A small-molecule ligand and the protein it binds are described below.
Small molecule (SMILES): Nc1ncnc2c1ncn2[C@@H]1O[C@H](COP(=O)(O)OP(=O)(O)OP(O)(O)=S)[C@@H](O)[C@H]1O

Binding-site contacts:
Ligand atom O1B contacts residue THR645 of chain 1.B at 3.1 Å (h-bond).
Ligand atom O1A contacts residue GLY641 of chain 1.B at 3.3 Å (h-bond).
Ligand atom O2A contacts residue LYS644 of chain 1.B at 3.1 Å (salt-bridge).
Ligand atom C8 contacts residue GLY643 of chain 1.B at 3.0 Å.
Ligand atom O2B contacts residue GLU711 of chain 1.B at 3.0 Å (salt-bridge).
Ligand atom C2' contacts residue GLU646 of chain 1.B at 2.9 Å.
Ligand atom C5' contacts residue GLY641 of chain 1.B at 3.6 Å.
Ligand atom O3' contacts residue GLU646 of chain 1.B at 3.2 Å (salt-bridge).
Ligand atom O2G contacts residue ASN752 of chain 1.B at 3.4 Å (h-bond).
Ligand atom O3G contacts residue GLY641 of chain 1.B at 2.8 Å (h-bond).
Ligand atom O3B contacts residue ARG859 of chain 1.B at 2.7 Å (salt-bridge).
Ligand atom O2' contacts residue GLU646 of chain 1.B at 2.2 Å (salt-bridge).
Ligand atom C5 contacts residue GLY643 of chain 1.B at 3.3 Å.
Ligand atom O2B contacts residue ARG800 of chain 1.A at 3.5 Å (salt-bridge).
Ligand atom PB contacts residue THR645 of chain 1.B at 3.5 Å.
Ligand atom C3' contacts residue GLU646 of chain 1.B at 3.1 Å.
Ligand atom PG contacts residue GLY641 of chain 1.B at 3.6 Å.
Ligand atom O2G contacts residue GLU711 of chain 1.B at 2.9 Å (salt-bridge).
Ligand atom N7 contacts residue GLY643 of chain 1.B at 2.6 Å (h-bond).
Ligand atom S1G contacts residue GLY641 of chain 1.B at 3.5 Å (h-bond).
Ligand atom C2 contacts residue SER602 of chain 1.B at 3.6 Å.
Ligand atom O2A contacts residue THR645 of chain 1.B at 2.6 Å (h-bond).
Ligand atom PB contacts residue ARG859 of chain 1.B at 3.0 Å.
Ligand atom O1A contacts residue ARG859 of chain 1.B at 3.2 Å (salt-bridge).
Ligand atom PA contacts residue VAL642 of chain 1.B at 3.5 Å.
Ligand atom O3A contacts residue THR645 of chain 1.B at 2.9 Å (h-bond).
Ligand atom O5' contacts residue ARG859 of chain 1.B at 3.5 Å (salt-bridge).
Ligand atom PA contacts residue THR645 of chain 1.B at 3.2 Å.
Ligand atom O2A contacts residue GLU646 of chain 1.B at 3.2 Å (salt-bridge).
Ligand atom O3G contacts residue ASN752 of chain 1.B at 3.5 Å (h-bond).
Ligand atom O3G contacts residue LYS644 of chain 1.B at 2.7 Å (salt-bridge).
Ligand atom S1G contacts residue ASN752 of chain 1.B at 3.5 Å (h-bond).
Ligand atom O1B contacts residue LYS644 of chain 1.B at 3.5 Å.
Ligand atom O2A contacts residue VAL642 of chain 1.B at 3.6 Å (h-bond).
Ligand atom O3G contacts residue PRO639 of chain 1.B at 3.5 Å (h-bond).
Ligand atom PA contacts residue ARG859 of chain 1.B at 3.2 Å.
Ligand atom O1A contacts residue VAL642 of chain 1.B at 2.5 Å (h-bond).
Ligand atom O3A contacts residue ARG859 of chain 1.B at 2.5 Å (salt-bridge).
Ligand atom N7 contacts residue VAL642 of chain 1.B at 3.5 Å.
Ligand atom O3G contacts residue THR640 of chain 1.B at 3.5 Å.

Sequence of chain 1.A:
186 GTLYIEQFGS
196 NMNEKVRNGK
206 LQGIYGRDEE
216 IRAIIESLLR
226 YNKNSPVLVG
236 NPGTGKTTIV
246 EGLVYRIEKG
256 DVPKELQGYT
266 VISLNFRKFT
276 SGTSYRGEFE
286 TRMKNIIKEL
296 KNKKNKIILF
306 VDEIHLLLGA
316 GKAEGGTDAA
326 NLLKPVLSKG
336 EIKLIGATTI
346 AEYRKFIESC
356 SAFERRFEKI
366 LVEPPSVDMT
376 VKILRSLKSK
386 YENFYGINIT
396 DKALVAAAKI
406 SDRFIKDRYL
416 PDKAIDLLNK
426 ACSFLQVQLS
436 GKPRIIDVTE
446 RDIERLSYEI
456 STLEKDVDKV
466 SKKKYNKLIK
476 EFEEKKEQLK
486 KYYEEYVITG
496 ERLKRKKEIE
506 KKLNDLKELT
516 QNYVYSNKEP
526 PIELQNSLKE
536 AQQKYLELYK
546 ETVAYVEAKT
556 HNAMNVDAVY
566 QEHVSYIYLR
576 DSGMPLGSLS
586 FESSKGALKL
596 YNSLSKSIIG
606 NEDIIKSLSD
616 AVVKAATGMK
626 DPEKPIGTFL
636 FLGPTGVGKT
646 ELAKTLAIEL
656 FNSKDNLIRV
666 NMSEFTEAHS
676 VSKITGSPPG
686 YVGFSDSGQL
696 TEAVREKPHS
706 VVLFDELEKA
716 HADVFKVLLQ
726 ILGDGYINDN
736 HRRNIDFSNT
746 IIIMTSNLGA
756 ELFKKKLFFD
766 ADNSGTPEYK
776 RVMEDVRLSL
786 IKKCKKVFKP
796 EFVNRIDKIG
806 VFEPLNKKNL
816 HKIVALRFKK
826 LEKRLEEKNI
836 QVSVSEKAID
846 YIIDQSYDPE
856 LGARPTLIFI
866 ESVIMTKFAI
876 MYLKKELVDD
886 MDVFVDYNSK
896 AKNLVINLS

Sequence of chain 1.B:
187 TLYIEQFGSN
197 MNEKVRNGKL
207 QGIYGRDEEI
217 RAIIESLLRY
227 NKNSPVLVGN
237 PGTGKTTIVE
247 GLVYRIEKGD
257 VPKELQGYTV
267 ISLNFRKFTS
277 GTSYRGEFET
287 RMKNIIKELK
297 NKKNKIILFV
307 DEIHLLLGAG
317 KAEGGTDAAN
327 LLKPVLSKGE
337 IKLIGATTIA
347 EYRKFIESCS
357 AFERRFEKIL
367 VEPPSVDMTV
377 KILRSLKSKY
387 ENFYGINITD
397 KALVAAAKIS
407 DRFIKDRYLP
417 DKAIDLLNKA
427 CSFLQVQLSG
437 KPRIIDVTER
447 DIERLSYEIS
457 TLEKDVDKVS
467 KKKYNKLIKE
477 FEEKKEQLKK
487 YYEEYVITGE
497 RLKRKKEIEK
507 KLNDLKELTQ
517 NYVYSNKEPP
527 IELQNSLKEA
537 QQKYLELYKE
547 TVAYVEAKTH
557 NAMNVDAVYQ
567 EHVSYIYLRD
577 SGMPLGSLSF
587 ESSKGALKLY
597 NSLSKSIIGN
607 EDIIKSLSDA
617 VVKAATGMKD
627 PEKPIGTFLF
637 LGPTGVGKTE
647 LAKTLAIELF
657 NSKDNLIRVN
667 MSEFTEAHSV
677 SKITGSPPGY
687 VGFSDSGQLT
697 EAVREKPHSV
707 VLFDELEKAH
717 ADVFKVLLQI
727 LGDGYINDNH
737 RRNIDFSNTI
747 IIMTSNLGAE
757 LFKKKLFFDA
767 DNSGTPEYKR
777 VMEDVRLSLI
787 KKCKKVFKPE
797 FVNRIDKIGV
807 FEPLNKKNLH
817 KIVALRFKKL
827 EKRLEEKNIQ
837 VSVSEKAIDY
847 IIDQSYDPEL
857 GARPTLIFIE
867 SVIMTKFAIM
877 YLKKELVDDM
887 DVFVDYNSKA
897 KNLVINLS